A small-molecule ligand and the protein it binds are described below.
Small molecule (SMILES): Clc1ccc(C(c2ccc(Cl)cc2)[n+]2ccn(C[C@H](OCc3ccc(Cl)cc3Cl)c3ccc(Cl)cc3Cl)c2)cc1

Binding-site contacts:
Ligand atom CL1 contacts residue THR146 of chain 1.A at 3.7 Å.
Ligand atom CL2 contacts residue GLU87 of chain 1.A at 3.7 Å.
Ligand atom C17 contacts residue MET36 of chain 1.A at 3.7 Å (hydrophobic).
Ligand atom C6 contacts residue SER81 of chain 1.A at 3.8 Å.
Ligand atom C2 contacts residue MET145 of chain 1.A at 3.7 Å (hydrophobic).
Ligand atom CL contacts residue LEU39 of chain 1.A at 3.5 Å.
Ligand atom C11 contacts residue LYS75 of chain 1.A at 3.6 Å.
Ligand atom C12 contacts residue SER81 of chain 1.A at 3.5 Å.
Ligand atom CL4 contacts residue PHE19 of chain 1.A at 3.8 Å.
Ligand atom C12 contacts residue LYS75 of chain 1.A at 3.6 Å.
Ligand atom C contacts residue MET145 of chain 1.A at 3.6 Å (hydrophobic).
Ligand atom C20 contacts residue GLU84 of chain 1.A at 3.7 Å.
Ligand atom N1 contacts residue LYS75 of chain 1.A at 3.7 Å.
Ligand atom CL1 contacts residue MET145 of chain 1.A at 3.6 Å.
Ligand atom CL4 contacts residue ILE27 of chain 1.A at 3.5 Å.
Ligand atom C27 contacts residue MET71 of chain 1.A at 3.7 Å (hydrophobic).
Ligand atom CL3 contacts residue MET36 of chain 1.A at 3.6 Å.
Ligand atom C30 contacts residue LYS75 of chain 1.A at 3.7 Å.
Ligand atom CL5 contacts residue MET51 of chain 1.A at 3.2 Å.
Ligand atom C18 contacts residue MET36 of chain 1.A at 3.7 Å (hydrophobic).
Ligand atom C28 contacts residue MET71 of chain 1.A at 3.4 Å (hydrophobic).
Ligand atom C28 contacts residue ILE63 of chain 1.A at 3.8 Å (hydrophobic).
Ligand atom CL1 contacts residue MET76 of chain 1.A at 3.3 Å.
Ligand atom C23 contacts residue MET36 of chain 1.A at 3.7 Å (hydrophobic).
Ligand atom C26 contacts residue PHE19 of chain 1.A at 3.7 Å (hydrophobic).
Ligand atom C19 contacts residue GLU84 of chain 1.A at 3.7 Å.
Ligand atom C9 contacts residue MET145 of chain 1.A at 3.3 Å (hydrophobic).
Ligand atom C1 contacts residue GLU84 of chain 1.A at 3.7 Å.
Ligand atom C17 contacts residue MET51 of chain 1.A at 3.8 Å (hydrophobic).
Ligand atom CL2 contacts residue GLU84 of chain 1.A at 3.7 Å.
Ligand atom C1 contacts residue MET145 of chain 1.A at 3.5 Å (hydrophobic).
Ligand atom C29 contacts residue MET71 of chain 1.A at 3.6 Å (hydrophobic).
Ligand atom CL4 contacts residue PHE68 of chain 1.A at 3.7 Å.
Ligand atom C9 contacts residue MET72 of chain 1.A at 3.5 Å (hydrophobic).
Ligand atom C30 contacts residue GLU84 of chain 1.A at 3.1 Å.
Ligand atom CL3 contacts residue PHE19 of chain 1.A at 3.5 Å.
Ligand atom C1 contacts residue ALA88 of chain 1.A at 3.8 Å (hydrophobic).
Ligand atom CL contacts residue 85H1 of chain 1.C at 3.4 Å.
Ligand atom C15 contacts residue LYS75 of chain 1.A at 3.6 Å.
Ligand atom C19 contacts residue MET36 of chain 1.A at 3.7 Å (hydrophobic).

Sequence of chain 1.A:
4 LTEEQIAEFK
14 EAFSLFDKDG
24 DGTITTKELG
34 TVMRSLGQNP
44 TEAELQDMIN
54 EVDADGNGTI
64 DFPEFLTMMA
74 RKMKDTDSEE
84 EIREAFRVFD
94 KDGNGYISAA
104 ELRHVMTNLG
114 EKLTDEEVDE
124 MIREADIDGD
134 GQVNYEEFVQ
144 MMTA